The small molecule below binds the protein below.
Small molecule (SMILES): CC[C@H](C)[C@H](NC(=O)[C@H](Cc1ccccc1)NC(=O)[C@@H]1CCCN1C(=O)[C@@H]1CCCN1C(=O)[C@@H](N)CCCN=C(N)N)C(=O)N[C@@H](CO)C(=O)N[C@@H](CC(C)C)C(=O)N[C@H](C=O)CC(N)=O

Sequence of chain 1.H:
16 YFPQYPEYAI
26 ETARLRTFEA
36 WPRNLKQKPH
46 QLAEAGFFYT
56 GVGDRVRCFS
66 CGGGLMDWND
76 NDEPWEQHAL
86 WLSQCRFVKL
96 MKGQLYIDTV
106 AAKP

Binding-site contacts:
Ligand atom N contacts residue MET71 of chain 1.H at 2.9 Å (h-bond).
Ligand atom CB contacts residue ASP72 of chain 1.H at 3.5 Å.
Ligand atom CZ contacts residue THR55 of chain 1.H at 3.7 Å.
Ligand atom CB contacts residue MET71 of chain 1.H at 3.5 Å (hydrophobic).
Ligand atom NH1 contacts residue TYR20 of chain 1.H at 2.5 Å (h-bond).
Ligand atom OD1 contacts residue ASN74 of chain 1.H at 2.7 Å (h-bond).
Ligand atom CG contacts residue ASP77 of chain 1.H at 3.5 Å.
Ligand atom CD contacts residue TYR20 of chain 1.H at 3.3 Å (hydrophobic).
Ligand atom CG contacts residue GLY67 of chain 1.H at 3.2 Å.
Ligand atom N contacts residue ASP72 of chain 1.H at 3.3 Å (salt-bridge).
Ligand atom CE2 contacts residue ARG60 of chain 1.H at 3.5 Å.
Ligand atom CB contacts residue ASN74 of chain 1.H at 3.1 Å.
Ligand atom NH1 contacts residue ARG62 of chain 1.H at 3.5 Å (salt-bridge).
Ligand atom CA contacts residue GLY69 of chain 1.H at 3.4 Å.
Ligand atom O contacts residue ARG62 of chain 1.H at 3.0 Å (salt-bridge).
Ligand atom ND2 contacts residue ASP72 of chain 1.H at 2.8 Å (salt-bridge).
Ligand atom ND2 contacts residue ASP77 of chain 1.H at 2.5 Å (salt-bridge).
Ligand atom CD1 contacts residue TRP73 of chain 1.H at 3.6 Å (hydrophobic).
Ligand atom CZ contacts residue ARG60 of chain 1.H at 3.7 Å.
Ligand atom N contacts residue GLY69 of chain 1.H at 2.9 Å (h-bond).
Ligand atom OG contacts residue ASP72 of chain 1.H at 2.7 Å (salt-bridge).
Ligand atom CZ contacts residue TYR20 of chain 1.H at 3.5 Å (hydrophobic).
Ligand atom C contacts residue GLY69 of chain 1.H at 3.6 Å.
Ligand atom CB contacts residue ASP72 of chain 1.H at 3.6 Å.
Ligand atom CD2 contacts residue LEU70 of chain 1.H at 3.6 Å (hydrophobic).
Ligand atom O contacts residue TRP86 of chain 1.H at 3.4 Å.
Ligand atom CB contacts residue ASP72 of chain 1.H at 3.5 Å.
Ligand atom ND2 contacts residue ASN74 of chain 1.H at 3.4 Å (h-bond).
Ligand atom CB contacts residue MET71 of chain 1.H at 3.6 Å (hydrophobic).
Ligand atom CE2 contacts residue VAL61 of chain 1.H at 3.7 Å (hydrophobic).
Ligand atom CG contacts residue ASN74 of chain 1.H at 2.7 Å.
Ligand atom O contacts residue MET71 of chain 1.H at 3.1 Å (h-bond).
Ligand atom CE1 contacts residue ARG62 of chain 1.H at 3.5 Å.
Ligand atom CG contacts residue ASP72 of chain 1.H at 3.6 Å.
Ligand atom O contacts residue ASP72 of chain 1.H at 3.6 Å.
Ligand atom CG2 contacts residue TRP86 of chain 1.H at 3.5 Å (hydrophobic).
Ligand atom CD2 contacts residue TRP86 of chain 1.H at 3.6 Å (hydrophobic).
Ligand atom CG contacts residue MET71 of chain 1.H at 3.4 Å (hydrophobic).
Ligand atom CD2 contacts residue GLY69 of chain 1.H at 3.5 Å.
Ligand atom CD2 contacts residue GLN82 of chain 1.H at 3.6 Å.